Binding-site contacts:
Ligand atom CAQ contacts residue TRP83 of chain 1.A at 3.6 Å (hydrophobic).
Ligand atom OAC contacts residue SER138 of chain 1.A at 3.1 Å (h-bond).
Ligand atom CAS contacts residue TYR209 of chain 1.A at 3.7 Å (hydrophobic).
Ligand atom CAV contacts residue TYR209 of chain 1.A at 3.4 Å (hydrophobic).
Ligand atom CAF contacts residue ASN208 of chain 1.A at 3.8 Å.
Ligand atom CAR contacts residue SER159 of chain 1.A at 3.7 Å.
Ligand atom OAE contacts residue SER138 of chain 1.A at 2.5 Å (h-bond).
Ligand atom CAW contacts residue TYR209 of chain 1.A at 3.8 Å (hydrophobic).
Ligand atom CAW contacts residue THR161 of chain 1.A at 3.7 Å.
Ligand atom CAY contacts residue SER159 of chain 1.A at 3.5 Å.
Ligand atom CAI contacts residue ASP291 of chain 1.A at 3.8 Å.
Ligand atom OAE contacts residue ALA160 of chain 1.A at 3.3 Å.
Ligand atom CAZ contacts residue SER159 of chain 1.A at 3.6 Å.
Ligand atom CAO contacts residue GLY136 of chain 1.A at 3.3 Å.
Ligand atom NAA contacts residue SER159 of chain 1.A at 2.9 Å (h-bond).
Ligand atom OAB contacts residue TRP83 of chain 1.A at 3.4 Å.
Ligand atom CAK contacts residue TYR209 of chain 1.A at 3.9 Å (hydrophobic).
Ligand atom CAG contacts residue TYR209 of chain 1.A at 3.9 Å (hydrophobic).
Ligand atom CAT contacts residue TYR209 of chain 1.A at 3.8 Å (hydrophobic).
Ligand atom CAR contacts residue SER138 of chain 1.A at 3.6 Å.
Ligand atom CAM contacts residue TYR209 of chain 1.A at 3.2 Å (hydrophobic).
Ligand atom CAJ contacts residue TYR209 of chain 1.A at 3.6 Å (hydrophobic).
Ligand atom NAA contacts residue THR161 of chain 1.A at 2.7 Å (h-bond).
Ligand atom CAI contacts residue GLY292 of chain 1.A at 3.8 Å.
Ligand atom OAE contacts residue SER159 of chain 1.A at 3.4 Å (h-bond).
Ligand atom OAC contacts residue SER137 of chain 1.A at 3.6 Å.
Ligand atom CAL contacts residue ASP181 of chain 1.A at 3.8 Å.
Ligand atom CAH contacts residue ASN208 of chain 1.A at 3.8 Å.
Ligand atom CAH contacts residue SER138 of chain 1.A at 3.9 Å.
Ligand atom CAL contacts residue THR161 of chain 1.A at 3.5 Å.
Ligand atom CAM contacts residue ASP291 of chain 1.A at 3.8 Å.
Ligand atom CAX contacts residue TRP83 of chain 1.A at 3.8 Å (hydrophobic).
Ligand atom OAE contacts residue THR161 of chain 1.A at 2.9 Å (h-bond).
Ligand atom CAU contacts residue TYR209 of chain 1.A at 3.8 Å (hydrophobic).
Ligand atom OAD contacts residue TRP83 of chain 1.A at 4.0 Å.
Ligand atom CAO contacts residue SER159 of chain 1.A at 3.3 Å.
Ligand atom CAY contacts residue THR161 of chain 1.A at 3.8 Å.
Ligand atom CAI contacts residue TYR209 of chain 1.A at 3.5 Å (hydrophobic).
Ligand atom OAD contacts residue TYR47 of chain 1.A at 3.0 Å (h-bond).
Ligand atom CAH contacts residue SER162 of chain 1.A at 3.8 Å.

Sequence of chain 1.A:
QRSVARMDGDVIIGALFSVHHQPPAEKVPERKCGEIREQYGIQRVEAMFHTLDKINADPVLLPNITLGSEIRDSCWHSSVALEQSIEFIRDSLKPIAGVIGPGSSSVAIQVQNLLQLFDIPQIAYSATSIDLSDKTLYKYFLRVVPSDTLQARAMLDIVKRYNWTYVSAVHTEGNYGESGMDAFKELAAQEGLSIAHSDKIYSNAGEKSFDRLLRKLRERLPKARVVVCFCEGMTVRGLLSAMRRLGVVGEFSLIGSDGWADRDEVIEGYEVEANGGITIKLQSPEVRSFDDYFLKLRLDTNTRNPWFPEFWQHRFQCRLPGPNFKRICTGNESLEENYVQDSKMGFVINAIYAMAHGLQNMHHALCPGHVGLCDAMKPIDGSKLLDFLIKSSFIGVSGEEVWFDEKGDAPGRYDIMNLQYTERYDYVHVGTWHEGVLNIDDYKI

A small-molecule ligand and the protein it binds are described below.
Small molecule (SMILES): N[C@](CC1c2ccccc2Oc2ccccc21)(C(=O)O)[C@H]1C[C@@H]1C(=O)O